Binding-site contacts:
Ligand atom N7 contacts residue ASN216 of chain 2.A at 4.3 Å.
Ligand atom C2 contacts residue DC1 of chain 2.C at 3.5 Å.
Ligand atom N4 contacts residue ASN216 of chain 2.A at 3.3 Å (h-bond).
Ligand atom N2 contacts residue DC1 of chain 2.C at 2.8 Å (h-bond).
Ligand atom N4 contacts residue LYS215 of chain 2.A at 3.9 Å.
Ligand atom N1 contacts residue DC1 of chain 2.C at 2.9 Å (h-bond).
Ligand atom O6 contacts residue DC1 of chain 2.C at 2.9 Å (h-bond).
Ligand atom C6 contacts residue DC1 of chain 2.C at 3.5 Å.
Ligand atom C4 contacts residue ASN216 of chain 2.A at 4.4 Å.

Sequence of chain 2.A:
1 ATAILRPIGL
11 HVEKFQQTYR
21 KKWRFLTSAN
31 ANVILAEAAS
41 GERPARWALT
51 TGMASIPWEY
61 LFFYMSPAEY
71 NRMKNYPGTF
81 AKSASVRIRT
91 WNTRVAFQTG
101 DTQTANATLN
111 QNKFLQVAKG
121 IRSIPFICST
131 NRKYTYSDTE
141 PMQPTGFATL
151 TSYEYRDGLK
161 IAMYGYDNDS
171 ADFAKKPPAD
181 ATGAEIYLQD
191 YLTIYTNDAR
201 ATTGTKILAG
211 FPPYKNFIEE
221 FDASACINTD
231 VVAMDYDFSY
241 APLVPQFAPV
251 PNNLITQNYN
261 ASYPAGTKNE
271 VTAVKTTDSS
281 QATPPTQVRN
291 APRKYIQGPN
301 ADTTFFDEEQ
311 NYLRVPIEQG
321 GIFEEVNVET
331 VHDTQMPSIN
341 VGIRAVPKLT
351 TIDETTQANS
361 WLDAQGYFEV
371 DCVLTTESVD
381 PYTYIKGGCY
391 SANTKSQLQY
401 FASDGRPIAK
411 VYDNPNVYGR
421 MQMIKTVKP

The small molecule below binds the protein below.
Small molecule (SMILES): Nc1ccn([C@H]2C[C@H](O[P](=O)(O)OC[C@H]3O[C@@H](n4cnc5c(=O)[nH]c(N)nc54)C[C@@H]3O[P](=O)(O)OC[C@H]3O[C@@H](n4cnc5c4NC=N[C@@H]5N)C[C@@H]3O)[C@@H](COP(=O)=O)O2)c(=O)n1